Binding-site contacts:
Ligand atom C7 contacts residue ASN209 of chain 1.C at 3.4 Å.
Ligand atom C1 contacts residue ASN197 of chain 1.C at 3.6 Å.
Ligand atom C5 contacts residue ASN197 of chain 1.C at 4.1 Å.
Ligand atom C3 contacts residue MAN5 of chain 1.PA at 3.8 Å.
Ligand atom O2 contacts residue MAN5 of chain 1.PA at 3.8 Å.
Ligand atom C3 contacts residue ASN209 of chain 1.C at 3.8 Å.
Ligand atom O7 contacts residue LYS199 of chain 1.C at 3.9 Å.
Ligand atom O5 contacts residue ASN197 of chain 1.C at 3.1 Å.
Ligand atom O3 contacts residue MAN5 of chain 1.PA at 3.5 Å (h-bond).
Ligand atom O7 contacts residue ASN197 of chain 1.C at 2.6 Å (h-bond).
Ligand atom N2 contacts residue ASN197 of chain 1.C at 3.6 Å.
Ligand atom C6 contacts residue ASN197 of chain 1.C at 3.5 Å.
Ligand atom C6 contacts residue VAL55 of chain 1.C at 2.8 Å (hydrophobic).
Ligand atom O7 contacts residue ASN209 of chain 1.C at 3.7 Å.
Ligand atom C6 contacts residue MAN5 of chain 1.PA at 4.2 Å.
Ligand atom O2 contacts residue ILE4 of chain 1.D at 3.8 Å.
Ligand atom C8 contacts residue ASN197 of chain 1.C at 4.2 Å.
Ligand atom C5 contacts residue MAN5 of chain 1.PA at 4.2 Å.
Ligand atom O5 contacts residue ASN209 of chain 1.C at 2.1 Å (h-bond).
Ligand atom C4 contacts residue MAN5 of chain 1.PA at 3.1 Å.
Ligand atom N2 contacts residue ASN209 of chain 1.C at 2.9 Å (h-bond).
Ligand atom C1 contacts residue ASN209 of chain 1.C at 1.5 Å.
Ligand atom C7 contacts residue VAL55 of chain 1.C at 3.7 Å (hydrophobic).
Ligand atom O3 contacts residue MAN5 of chain 1.PA at 4.2 Å.
Ligand atom C5 contacts residue VAL55 of chain 1.C at 3.9 Å (hydrophobic).
Ligand atom O6 contacts residue SER211 of chain 1.C at 3.4 Å.
Ligand atom O4 contacts residue MAN4 of chain 1.PA at 3.9 Å.
Ligand atom C2 contacts residue ASN209 of chain 1.C at 2.5 Å.
Ligand atom O6 contacts residue ASN197 of chain 1.C at 3.5 Å (h-bond).
Ligand atom O4 contacts residue MAN5 of chain 1.PA at 3.6 Å.
Ligand atom C7 contacts residue ASP198 of chain 1.C at 4.2 Å.
Ligand atom O6 contacts residue VAL210 of chain 1.C at 4.1 Å.
Ligand atom C8 contacts residue VAL55 of chain 1.C at 2.7 Å (hydrophobic).
Ligand atom C4 contacts residue ASN209 of chain 1.C at 4.1 Å.
Ligand atom C7 contacts residue ASN197 of chain 1.C at 3.1 Å.
Ligand atom O7 contacts residue ASP198 of chain 1.C at 3.4 Å.
Ligand atom C8 contacts residue ASP198 of chain 1.C at 4.0 Å.
Ligand atom O6 contacts residue VAL55 of chain 1.C at 2.5 Å.
Ligand atom C2 contacts residue ASN197 of chain 1.C at 3.6 Å.
Ligand atom C5 contacts residue ASN209 of chain 1.C at 3.4 Å.

The small molecule below binds the protein below.
Small molecule (SMILES): CC(=O)N[C@H]1[C@H](O[C@H]2[C@H](O)[C@@H](NC(C)=O)CO[C@@H]2CO)O[C@H](CO)[C@@H](O[C@@H]2O[C@H](CO[C@H]3O[C@H](CO)[C@@H](O)[C@H](O)[C@@H]3O)[C@@H](O)[C@H](O[C@H]3O[C@H](CO)[C@@H](O)[C@H](O)[C@@H]3O)[C@@H]2O)[C@@H]1O

Sequence of chain 1.D:
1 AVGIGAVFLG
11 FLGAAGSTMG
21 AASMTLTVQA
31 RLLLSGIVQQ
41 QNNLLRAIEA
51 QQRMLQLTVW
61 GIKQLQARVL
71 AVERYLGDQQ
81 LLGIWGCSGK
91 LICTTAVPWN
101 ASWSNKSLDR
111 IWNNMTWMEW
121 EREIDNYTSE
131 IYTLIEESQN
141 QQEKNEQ

Sequence of chain 1.C:
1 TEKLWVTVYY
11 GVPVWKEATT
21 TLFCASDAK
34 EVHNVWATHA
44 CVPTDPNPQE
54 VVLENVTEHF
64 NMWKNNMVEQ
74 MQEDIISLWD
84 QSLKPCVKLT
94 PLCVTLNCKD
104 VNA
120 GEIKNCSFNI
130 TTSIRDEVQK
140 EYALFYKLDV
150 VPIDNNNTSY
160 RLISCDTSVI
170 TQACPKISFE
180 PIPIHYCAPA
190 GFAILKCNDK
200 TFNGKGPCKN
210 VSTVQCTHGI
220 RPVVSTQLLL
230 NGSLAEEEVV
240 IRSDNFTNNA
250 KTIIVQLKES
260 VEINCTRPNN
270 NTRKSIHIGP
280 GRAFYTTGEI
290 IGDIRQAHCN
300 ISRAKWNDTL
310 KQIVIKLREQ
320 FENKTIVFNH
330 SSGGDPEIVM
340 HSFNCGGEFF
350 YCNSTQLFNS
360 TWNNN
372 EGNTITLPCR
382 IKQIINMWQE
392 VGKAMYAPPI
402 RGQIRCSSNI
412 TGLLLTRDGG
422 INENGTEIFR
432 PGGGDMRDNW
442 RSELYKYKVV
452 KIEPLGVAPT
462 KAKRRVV